This small molecule binds to this protein.
Small molecule (SMILES): CC(=O)N[C@@H]1O[C@H](CO)[C@@H](O)[C@H](O)[C@H]1O

Sequence of chain 2.A:
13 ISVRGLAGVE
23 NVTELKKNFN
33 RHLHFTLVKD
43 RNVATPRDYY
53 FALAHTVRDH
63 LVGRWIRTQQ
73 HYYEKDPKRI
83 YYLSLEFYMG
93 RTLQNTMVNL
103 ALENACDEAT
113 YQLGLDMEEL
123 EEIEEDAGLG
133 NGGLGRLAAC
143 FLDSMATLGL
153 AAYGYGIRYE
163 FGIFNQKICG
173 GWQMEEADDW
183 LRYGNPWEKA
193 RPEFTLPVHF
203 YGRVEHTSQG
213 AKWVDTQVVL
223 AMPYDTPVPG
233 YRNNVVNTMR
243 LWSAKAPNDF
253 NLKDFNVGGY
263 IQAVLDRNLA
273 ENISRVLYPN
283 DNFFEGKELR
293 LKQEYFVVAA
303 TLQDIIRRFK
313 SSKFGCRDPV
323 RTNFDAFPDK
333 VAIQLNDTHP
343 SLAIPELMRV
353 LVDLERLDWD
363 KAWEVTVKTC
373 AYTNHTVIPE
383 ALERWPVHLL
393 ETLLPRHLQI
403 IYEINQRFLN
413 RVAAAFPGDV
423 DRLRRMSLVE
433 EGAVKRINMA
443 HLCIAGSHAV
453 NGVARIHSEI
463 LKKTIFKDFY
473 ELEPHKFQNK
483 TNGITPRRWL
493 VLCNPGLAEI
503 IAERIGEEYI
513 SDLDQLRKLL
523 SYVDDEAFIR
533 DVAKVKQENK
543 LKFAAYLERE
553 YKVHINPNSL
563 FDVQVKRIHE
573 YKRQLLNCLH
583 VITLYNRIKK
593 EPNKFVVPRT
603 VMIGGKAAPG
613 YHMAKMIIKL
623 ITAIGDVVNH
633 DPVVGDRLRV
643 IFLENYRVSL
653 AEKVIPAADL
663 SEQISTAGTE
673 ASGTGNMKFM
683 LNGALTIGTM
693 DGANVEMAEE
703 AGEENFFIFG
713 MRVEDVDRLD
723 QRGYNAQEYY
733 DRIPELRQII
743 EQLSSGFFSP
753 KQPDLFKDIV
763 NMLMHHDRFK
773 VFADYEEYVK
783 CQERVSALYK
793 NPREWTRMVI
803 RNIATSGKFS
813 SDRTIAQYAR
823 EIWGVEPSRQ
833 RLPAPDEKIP

Binding-site contacts:
Ligand atom O2 contacts residue TYR573 of chain 2.A at 3.1 Å (h-bond).
Ligand atom O2 contacts residue GLU672 of chain 2.A at 3.2 Å (salt-bridge).
Ligand atom O5 contacts residue LEU136 of chain 2.A at 3.8 Å.
Ligand atom C8 contacts residue HIS377 of chain 2.A at 3.7 Å.
Ligand atom C2 contacts residue ASN284 of chain 2.A at 4.0 Å.
Ligand atom C8 contacts residue ASN284 of chain 2.A at 3.4 Å.
Ligand atom C3 contacts residue GLY675 of chain 2.A at 3.8 Å.
Ligand atom C7 contacts residue ASN284 of chain 2.A at 3.3 Å.
Ligand atom C6 contacts residue ASN484 of chain 2.A at 3.5 Å.
Ligand atom O5 contacts residue HIS377 of chain 2.A at 3.6 Å.
Ligand atom C6 contacts residue LEU136 of chain 2.A at 3.9 Å (hydrophobic).
Ligand atom C2 contacts residue GLU672 of chain 2.A at 3.9 Å.
Ligand atom O3 contacts residue GLY675 of chain 2.A at 3.0 Å (h-bond).
Ligand atom O2 contacts residue ASN284 of chain 2.A at 3.0 Å (h-bond).
Ligand atom N1 contacts residue ASN284 of chain 2.A at 3.6 Å (h-bond).
Ligand atom O3 contacts residue SER674 of chain 2.A at 3.2 Å (h-bond).
Ligand atom O4 contacts residue GLY675 of chain 2.A at 2.8 Å (h-bond).
Ligand atom C7 contacts residue HIS377 of chain 2.A at 3.7 Å.
Ligand atom C8 contacts residue ASP339 of chain 2.A at 3.8 Å.
Ligand atom C2 contacts residue HIS377 of chain 2.A at 3.4 Å.
Ligand atom C3 contacts residue GLU672 of chain 2.A at 3.5 Å.
Ligand atom C1 contacts residue HIS377 of chain 2.A at 3.6 Å.
Ligand atom O4 contacts residue ASN484 of chain 2.A at 3.5 Å (h-bond).
Ligand atom O3 contacts residue ALA673 of chain 2.A at 3.6 Å.
Ligand atom O7 contacts residue LEU136 of chain 2.A at 3.6 Å.
Ligand atom C6 contacts residue HIS377 of chain 2.A at 3.6 Å.
Ligand atom C4 contacts residue GLY675 of chain 2.A at 3.7 Å.
Ligand atom C8 contacts residue THR378 of chain 2.A at 3.5 Å.
Ligand atom O2 contacts residue HIS377 of chain 2.A at 4.0 Å.
Ligand atom C1 contacts residue ASN284 of chain 2.A at 4.0 Å.
Ligand atom N1 contacts residue HIS377 of chain 2.A at 2.9 Å (h-bond).
Ligand atom O4 contacts residue SER674 of chain 2.A at 3.9 Å.
Ligand atom C5 contacts residue LEU136 of chain 2.A at 3.7 Å (hydrophobic).
Ligand atom C5 contacts residue GLY135 of chain 2.A at 3.8 Å.
Ligand atom C6 contacts residue GLY135 of chain 2.A at 3.7 Å.
Ligand atom O6 contacts residue VAL455 of chain 2.A at 3.8 Å.
Ligand atom O6 contacts residue ASN484 of chain 2.A at 2.9 Å (h-bond).
Ligand atom O6 contacts residue HIS377 of chain 2.A at 2.8 Å (h-bond).
Ligand atom O3 contacts residue GLU672 of chain 2.A at 2.7 Å (salt-bridge).
Ligand atom O7 contacts residue ASN284 of chain 2.A at 3.4 Å (h-bond).